Binding-site contacts:
Ligand atom O1 contacts residue GLN282 of chain 1.B at 3.2 Å (h-bond).
Ligand atom C17 contacts residue PHE285 of chain 1.B at 4.0 Å (hydrophobic).
Ligand atom C10 contacts residue ILE248 of chain 1.B at 3.8 Å (hydrophobic).
Ligand atom C17 contacts residue GLN282 of chain 1.B at 3.9 Å.
Ligand atom C1 contacts residue PHE252 of chain 1.B at 3.9 Å (hydrophobic).
Ligand atom N4 contacts residue TYR80 of chain 1.B at 3.8 Å.
Ligand atom C14 contacts residue ASP230 of chain 1.B at 3.5 Å.
Ligand atom N1 contacts residue PHE285 of chain 1.B at 3.6 Å.
Ligand atom C5 contacts residue PHE285 of chain 1.B at 3.5 Å (hydrophobic).
Ligand atom C5 contacts residue PHE252 of chain 1.B at 4.1 Å (hydrophobic).
Ligand atom C6 contacts residue PHE285 of chain 1.B at 3.6 Å (hydrophobic).
Ligand atom C16 contacts residue PHE252 of chain 1.B at 3.9 Å (hydrophobic).
Ligand atom C4 contacts residue PHE252 of chain 1.B at 4.0 Å (hydrophobic).
Ligand atom C10 contacts residue TYR80 of chain 1.B at 3.9 Å (hydrophobic).
Ligand atom C1 contacts residue PHE285 of chain 1.B at 3.9 Å (hydrophobic).
Ligand atom N2 contacts residue PHE285 of chain 1.B at 3.5 Å.
Ligand atom C4 contacts residue PHE285 of chain 1.B at 3.7 Å (hydrophobic).
Ligand atom C10 contacts residue SER233 of chain 1.B at 3.3 Å.
Ligand atom C3 contacts residue PHE252 of chain 1.B at 4.0 Å (hydrophobic).
Ligand atom C8 contacts residue PHE285 of chain 1.B at 3.6 Å (hydrophobic).
Ligand atom C2 contacts residue PHE285 of chain 1.B at 3.8 Å (hydrophobic).
Ligand atom C17 contacts residue GLY281 of chain 1.B at 3.9 Å.
Ligand atom O1 contacts residue PHE285 of chain 1.B at 3.9 Å.
Ligand atom C10 contacts residue VAL234 of chain 1.B at 4.1 Å (hydrophobic).
Ligand atom C17 contacts residue TYR249 of chain 1.B at 3.4 Å (hydrophobic).
Ligand atom C2 contacts residue MET269 of chain 1.B at 3.7 Å (hydrophobic).
Ligand atom N4 contacts residue LEU231 of chain 1.B at 3.7 Å.
Ligand atom O1 contacts residue TYR249 of chain 1.B at 3.5 Å (h-bond).
Ligand atom C15 contacts residue LEU231 of chain 1.B at 3.7 Å (hydrophobic).
Ligand atom C10 contacts residue LEU231 of chain 1.B at 4.0 Å (hydrophobic).
Ligand atom C17 contacts residue MET269 of chain 1.B at 4.1 Å (hydrophobic).
Ligand atom C7 contacts residue PHE285 of chain 1.B at 3.6 Å (hydrophobic).
Ligand atom N3 contacts residue LEU231 of chain 1.B at 4.1 Å.
Ligand atom C16 contacts residue HIS81 of chain 1.B at 3.9 Å.
Ligand atom C9 contacts residue LEU231 of chain 1.B at 4.0 Å (hydrophobic).
Ligand atom C13 contacts residue HIS81 of chain 1.B at 3.8 Å.
Ligand atom N3 contacts residue ILE248 of chain 1.B at 4.0 Å.
Ligand atom C2 contacts residue PHE252 of chain 1.B at 3.9 Å (hydrophobic).
Ligand atom N1 contacts residue GLN282 of chain 1.B at 3.4 Å (h-bond).
Ligand atom C3 contacts residue PHE285 of chain 1.B at 3.6 Å (hydrophobic).

A protein and the small-molecule ligand that binds it are described below.
Small molecule (SMILES): COc1cc(F)cc2c1nnc1c2c(-c2ccncc2C)nn1C

Sequence of chain 1.B:
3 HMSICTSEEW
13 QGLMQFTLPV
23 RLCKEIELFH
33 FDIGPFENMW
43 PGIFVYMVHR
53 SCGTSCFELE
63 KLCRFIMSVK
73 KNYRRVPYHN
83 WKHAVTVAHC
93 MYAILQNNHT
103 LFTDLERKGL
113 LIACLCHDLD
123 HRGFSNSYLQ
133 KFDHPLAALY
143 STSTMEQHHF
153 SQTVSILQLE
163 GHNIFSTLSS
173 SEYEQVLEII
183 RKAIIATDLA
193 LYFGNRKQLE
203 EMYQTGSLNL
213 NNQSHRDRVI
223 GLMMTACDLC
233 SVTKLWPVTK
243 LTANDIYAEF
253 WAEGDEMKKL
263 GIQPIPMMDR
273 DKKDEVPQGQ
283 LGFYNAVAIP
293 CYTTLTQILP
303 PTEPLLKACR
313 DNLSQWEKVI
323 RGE